Binding-site contacts:
Ligand atom N contacts residue CYS145 of chain 1.A at 3.2 Å (h-bond).
Ligand atom C9 contacts residue GLU166 of chain 1.A at 3.5 Å.
Ligand atom C13 contacts residue ASN142 of chain 1.A at 3.5 Å.
Ligand atom C15 contacts residue MET165 of chain 1.A at 3.8 Å (hydrophobic).
Ligand atom CL contacts residue MET165 of chain 1.A at 3.8 Å.
Ligand atom C9 contacts residue LEU141 of chain 1.A at 3.8 Å (hydrophobic).
Ligand atom C8 contacts residue PHE140 of chain 1.A at 3.3 Å (hydrophobic).
Ligand atom N1 contacts residue PHE140 of chain 1.A at 3.3 Å.
Ligand atom N1 contacts residue SER144 of chain 1.A at 3.2 Å (h-bond).
Ligand atom C8 contacts residue LEU141 of chain 1.A at 3.6 Å (hydrophobic).
Ligand atom C10 contacts residue GLU166 of chain 1.A at 3.4 Å.
Ligand atom C7 contacts residue HIS163 of chain 1.A at 2.8 Å.
Ligand atom C16 contacts residue MET49 of chain 1.A at 3.8 Å (hydrophobic).
Ligand atom C15 contacts residue HIS41 of chain 1.A at 3.7 Å.
Ligand atom C11 contacts residue ASN142 of chain 1.A at 4.0 Å.
Ligand atom C8 contacts residue HIS163 of chain 1.A at 3.9 Å.
Ligand atom C12 contacts residue ASN142 of chain 1.A at 3.9 Å.
Ligand atom CL contacts residue ASP187 of chain 1.A at 3.6 Å.
Ligand atom O contacts residue GLU166 of chain 1.A at 3.5 Å (salt-bridge).
Ligand atom N1 contacts residue HIS163 of chain 1.A at 2.7 Å (h-bond).
Ligand atom N1 contacts residue LEU141 of chain 1.A at 3.8 Å.
Ligand atom C6 contacts residue CYS145 of chain 1.A at 3.9 Å (hydrophobic).
Ligand atom CL contacts residue MET49 of chain 1.A at 3.8 Å.
Ligand atom C contacts residue MET49 of chain 1.A at 3.6 Å (hydrophobic).
Ligand atom C8 contacts residue SER144 of chain 1.A at 3.9 Å.
Ligand atom F contacts residue ARG188 of chain 1.A at 3.1 Å.
Ligand atom C10 contacts residue LEU141 of chain 1.A at 3.9 Å (hydrophobic).
Ligand atom C4 contacts residue CYS145 of chain 1.A at 3.9 Å (hydrophobic).
Ligand atom C15 contacts residue HIS164 of chain 1.A at 3.4 Å.
Ligand atom F contacts residue MET49 of chain 1.A at 3.4 Å.
Ligand atom C8 contacts residue GLU166 of chain 1.A at 3.3 Å.
Ligand atom C1 contacts residue GLN189 of chain 1.A at 3.2 Å.
Ligand atom C10 contacts residue PHE140 of chain 1.A at 3.8 Å (hydrophobic).
Ligand atom F contacts residue MET165 of chain 1.A at 3.6 Å.
Ligand atom C7 contacts residue SER144 of chain 1.A at 3.5 Å.
Ligand atom CL contacts residue HIS41 of chain 1.A at 3.5 Å.
Ligand atom N1 contacts residue HIS172 of chain 1.A at 3.9 Å.
Ligand atom C10 contacts residue ASN142 of chain 1.A at 3.9 Å.
Ligand atom F contacts residue GLN189 of chain 1.A at 3.3 Å.
Ligand atom C16 contacts residue MET165 of chain 1.A at 3.8 Å (hydrophobic).

This protein binds this small molecule.
Small molecule (SMILES): O=C(Cc1ccc(F)c(Cl)c1)Nc1cncc2ccccc12

Sequence of chain 1.B:
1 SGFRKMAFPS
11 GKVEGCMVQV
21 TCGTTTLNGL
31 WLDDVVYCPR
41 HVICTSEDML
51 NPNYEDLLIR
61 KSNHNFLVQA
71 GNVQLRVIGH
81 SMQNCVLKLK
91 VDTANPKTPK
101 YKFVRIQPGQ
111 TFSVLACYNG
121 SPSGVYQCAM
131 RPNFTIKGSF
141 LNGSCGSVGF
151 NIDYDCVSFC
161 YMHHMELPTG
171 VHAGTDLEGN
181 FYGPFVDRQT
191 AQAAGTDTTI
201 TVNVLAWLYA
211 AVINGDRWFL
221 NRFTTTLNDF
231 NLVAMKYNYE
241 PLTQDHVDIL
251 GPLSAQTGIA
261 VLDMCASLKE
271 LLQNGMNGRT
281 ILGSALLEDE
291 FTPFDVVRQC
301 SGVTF

Sequence of chain 1.A:
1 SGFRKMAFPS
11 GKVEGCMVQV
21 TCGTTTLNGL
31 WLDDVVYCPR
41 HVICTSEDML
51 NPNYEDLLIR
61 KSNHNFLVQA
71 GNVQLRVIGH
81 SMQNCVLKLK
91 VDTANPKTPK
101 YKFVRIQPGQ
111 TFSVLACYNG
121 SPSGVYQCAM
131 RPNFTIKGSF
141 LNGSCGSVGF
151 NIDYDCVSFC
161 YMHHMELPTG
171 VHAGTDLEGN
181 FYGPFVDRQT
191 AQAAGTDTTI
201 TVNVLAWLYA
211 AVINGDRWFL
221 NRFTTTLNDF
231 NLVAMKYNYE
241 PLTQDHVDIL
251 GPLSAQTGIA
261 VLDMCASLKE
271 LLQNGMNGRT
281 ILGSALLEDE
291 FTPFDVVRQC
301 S